Binding-site contacts:
Ligand atom CZ contacts residue CYS105 of chain 1.A at 3.4 Å (hydrophobic).
Ligand atom N14 contacts residue LEU112 of chain 1.A at 4.3 Å.
Ligand atom C44 contacts residue LYS72 of chain 1.A at 3.2 Å.
Ligand atom C19 contacts residue LEU112 of chain 1.A at 3.6 Å (hydrophobic).
Ligand atom C43 contacts residue LYS72 of chain 1.A at 3.6 Å.
Ligand atom C18 contacts residue SO41 of chain 1.K at 3.2 Å.
Ligand atom C46 contacts residue SO41 of chain 1.K at 3.9 Å.
Ligand atom CE contacts residue GLN107 of chain 1.A at 3.5 Å.
Ligand atom SD contacts residue GLN107 of chain 1.A at 4.1 Å.
Ligand atom SD contacts residue PHE106 of chain 1.A at 3.2 Å (h-bond).
Ligand atom CE contacts residue CYS105 of chain 1.A at 3.1 Å (hydrophobic).
Ligand atom O13 contacts residue ARG88 of chain 1.A at 3.5 Å (salt-bridge).
Ligand atom CH contacts residue CYS105 of chain 1.A at 4.2 Å (hydrophobic).
Ligand atom CZ contacts residue GLN107 of chain 1.A at 4.2 Å.
Ligand atom C16 contacts residue THR85 of chain 1.A at 3.7 Å.
Ligand atom C12 contacts residue ARG88 of chain 1.A at 4.5 Å.
Ligand atom C17 contacts residue VAL81 of chain 1.A at 4.2 Å (hydrophobic).
Ligand atom CE contacts residue PHE106 of chain 1.A at 4.5 Å (hydrophobic).
Ligand atom C44 contacts residue ILE76 of chain 1.A at 3.6 Å (hydrophobic).
Ligand atom CZ contacts residue ARG88 of chain 1.A at 3.7 Å.
Ligand atom C41 contacts residue SO41 of chain 1.K at 4.2 Å.
Ligand atom CH contacts residue GLN107 of chain 1.A at 3.9 Å.
Ligand atom C43 contacts residue ILE76 of chain 1.A at 4.2 Å (hydrophobic).
Ligand atom C15 contacts residue THR85 of chain 1.A at 4.2 Å.
Ligand atom SD contacts residue LEU112 of chain 1.A at 3.8 Å.
Ligand atom SD contacts residue CYS105 of chain 1.A at 2.0 Å (h-bond).
Ligand atom CH contacts residue LEU112 of chain 1.A at 3.6 Å (hydrophobic).
Ligand atom C48 contacts residue SO41 of chain 1.K at 4.3 Å.
Ligand atom C47 contacts residue SO41 of chain 1.K at 3.9 Å.
Ligand atom C45 contacts residue LYS72 of chain 1.A at 4.4 Å.
Ligand atom C19 contacts residue SO41 of chain 1.K at 3.8 Å.
Ligand atom C45 contacts residue ILE76 of chain 1.A at 3.9 Å (hydrophobic).
Ligand atom SD contacts residue TYR113 of chain 1.A at 4.3 Å.

This protein binds this small molecule.
Small molecule (SMILES): O=C(CCCS)N1CCN(Cc2cccc3ccccc23)CC1

Sequence of chain 1.A:
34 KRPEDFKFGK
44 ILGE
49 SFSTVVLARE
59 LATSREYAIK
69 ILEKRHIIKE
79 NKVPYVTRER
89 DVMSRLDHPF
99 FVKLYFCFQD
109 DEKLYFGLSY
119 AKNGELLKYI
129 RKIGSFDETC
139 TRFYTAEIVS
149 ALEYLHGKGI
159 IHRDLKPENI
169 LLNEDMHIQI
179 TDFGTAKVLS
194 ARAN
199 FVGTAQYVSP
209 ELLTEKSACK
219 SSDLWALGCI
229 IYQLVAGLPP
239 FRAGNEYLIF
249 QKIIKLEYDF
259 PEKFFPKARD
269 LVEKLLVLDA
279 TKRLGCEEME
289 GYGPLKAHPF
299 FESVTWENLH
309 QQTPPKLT